Sequence of chain 1.J:
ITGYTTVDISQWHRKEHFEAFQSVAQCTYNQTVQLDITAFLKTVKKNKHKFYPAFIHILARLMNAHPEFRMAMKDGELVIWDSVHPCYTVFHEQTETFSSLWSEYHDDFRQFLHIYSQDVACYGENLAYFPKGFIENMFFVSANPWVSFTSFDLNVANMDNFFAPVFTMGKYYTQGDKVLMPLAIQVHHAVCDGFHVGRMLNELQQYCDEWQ

A protein and the small-molecule ligand that binds it are described below.
Small molecule (SMILES): CC(=O)O[C@H]1C[C@@]2(C)[C@@H](C[C@@H](O)[C@H]3[C@@]4(C)CC[C@@H](O)[C@@H](C)[C@@H]4CC[C@@]32C)/C1=C(\CCC=C(C)C)C(=O)O

Sequence of chain 1.K:
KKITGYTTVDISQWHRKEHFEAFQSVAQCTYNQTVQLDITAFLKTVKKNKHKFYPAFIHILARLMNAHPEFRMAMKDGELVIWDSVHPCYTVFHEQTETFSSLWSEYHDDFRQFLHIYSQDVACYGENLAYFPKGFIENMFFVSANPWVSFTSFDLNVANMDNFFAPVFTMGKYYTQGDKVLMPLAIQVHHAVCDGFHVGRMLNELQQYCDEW

Binding-site contacts:
Ligand atom C21 contacts residue VAL170 of chain 1.J at 4.0 Å (hydrophobic).
Ligand atom C18 contacts residue PHE156 of chain 1.J at 3.6 Å (hydrophobic).
Ligand atom C31 contacts residue VAL160 of chain 1.J at 3.8 Å (hydrophobic).
Ligand atom C27 contacts residue VAL28 of chain 1.K at 3.7 Å (hydrophobic).
Ligand atom C32 contacts residue PHE166 of chain 1.J at 3.8 Å (hydrophobic).
Ligand atom C21 contacts residue PHE166 of chain 1.J at 3.4 Å (hydrophobic).
Ligand atom C26 contacts residue VAL28 of chain 1.K at 4.0 Å (hydrophobic).
Ligand atom C7 contacts residue LEU158 of chain 1.J at 3.4 Å (hydrophobic).
Ligand atom C2 contacts residue SER146 of chain 1.J at 4.0 Å.
Ligand atom C32 contacts residue ASN162 of chain 1.J at 3.1 Å.
Ligand atom C2 contacts residue THR93 of chain 1.J at 3.0 Å.
Ligand atom C18 contacts residue SER146 of chain 1.J at 4.0 Å.
Ligand atom O6 contacts residue HIS193 of chain 1.K at 3.3 Å (h-bond).
Ligand atom O3 contacts residue VAL160 of chain 1.J at 3.7 Å.
Ligand atom C32 contacts residue VAL160 of chain 1.J at 3.5 Å (hydrophobic).
Ligand atom C3 contacts residue SER146 of chain 1.J at 3.3 Å.
Ligand atom C1 contacts residue THR93 of chain 1.J at 3.7 Å.
Ligand atom C11 contacts residue TYR133 of chain 1.J at 3.4 Å (hydrophobic).
Ligand atom O1 contacts residue SER104 of chain 1.J at 3.2 Å (h-bond).
Ligand atom C28 contacts residue PHE138 of chain 1.J at 3.4 Å (hydrophobic).
Ligand atom O2 contacts residue PHE166 of chain 1.J at 3.6 Å.
Ligand atom C12 contacts residue TYR133 of chain 1.J at 3.5 Å (hydrophobic).
Ligand atom O3 contacts residue ALA29 of chain 1.K at 3.3 Å.
Ligand atom C11 contacts residue SER104 of chain 1.J at 4.0 Å.
Ligand atom O3 contacts residue VAL28 of chain 1.K at 3.7 Å.
Ligand atom C16 contacts residue ALA29 of chain 1.K at 3.8 Å (hydrophobic).
Ligand atom C12 contacts residue PHE134 of chain 1.J at 3.8 Å (hydrophobic).
Ligand atom C6 contacts residue LEU158 of chain 1.J at 3.8 Å (hydrophobic).
Ligand atom C17 contacts residue ALA29 of chain 1.K at 4.0 Å (hydrophobic).
Ligand atom C1 contacts residue SER104 of chain 1.J at 3.8 Å.
Ligand atom C4 contacts residue SER146 of chain 1.J at 3.4 Å.
Ligand atom C27 contacts residue ALA24 of chain 1.K at 3.7 Å (hydrophobic).
Ligand atom O5 contacts residue VAL28 of chain 1.K at 3.5 Å (h-bond).
Ligand atom O5 contacts residue ALA29 of chain 1.K at 3.5 Å.
Ligand atom C2 contacts residue PHE102 of chain 1.J at 3.7 Å (hydrophobic).
Ligand atom C20 contacts residue PHE25 of chain 1.K at 3.8 Å (hydrophobic).
Ligand atom O1 contacts residue TYR133 of chain 1.J at 2.5 Å (h-bond).
Ligand atom C27 contacts residue TYR133 of chain 1.J at 4.0 Å (hydrophobic).
Ligand atom C25 contacts residue PHE134 of chain 1.J at 3.7 Å (hydrophobic).
Ligand atom C1 contacts residue PHE102 of chain 1.J at 3.8 Å (hydrophobic).